Binding-site contacts:
Ligand atom C4 contacts residue ASN449 of chain 2.B at 4.2 Å.
Ligand atom C5 contacts residue ASP486 of chain 2.B at 4.4 Å.
Ligand atom C5 contacts residue ASN449 of chain 2.B at 3.7 Å.
Ligand atom O5 contacts residue ASN449 of chain 2.B at 2.4 Å (h-bond).
Ligand atom C8 contacts residue ASN449 of chain 2.B at 4.1 Å.
Ligand atom C7 contacts residue THR452 of chain 2.B at 3.8 Å.
Ligand atom C2 contacts residue THR452 of chain 2.B at 4.1 Å.
Ligand atom C8 contacts residue THR452 of chain 2.B at 3.4 Å.
Ligand atom C2 contacts residue ASN449 of chain 2.B at 2.5 Å.
Ligand atom O5 contacts residue ASP486 of chain 2.B at 3.7 Å.
Ligand atom C1 contacts residue ASP486 of chain 2.B at 3.4 Å.
Ligand atom N2 contacts residue ASN449 of chain 2.B at 2.9 Å (h-bond).
Ligand atom C3 contacts residue ASN449 of chain 2.B at 3.8 Å.
Ligand atom C1 contacts residue ASN449 of chain 2.B at 1.4 Å.
Ligand atom C1 contacts residue THR452 of chain 2.B at 3.6 Å.
Ligand atom N2 contacts residue THR452 of chain 2.B at 3.4 Å.
Ligand atom C7 contacts residue ASN449 of chain 2.B at 3.9 Å.
Ligand atom C2 contacts residue THR451 of chain 2.B at 4.2 Å.
Ligand atom N2 contacts residue THR451 of chain 2.B at 3.8 Å.

A protein and the small-molecule ligand that binds it are described below.
Small molecule (SMILES): CC(=O)N[C@@H]1[C@@H](O)[C@H](O)[C@@H](CO)O[C@H]1O

Sequence of chain 2.B:
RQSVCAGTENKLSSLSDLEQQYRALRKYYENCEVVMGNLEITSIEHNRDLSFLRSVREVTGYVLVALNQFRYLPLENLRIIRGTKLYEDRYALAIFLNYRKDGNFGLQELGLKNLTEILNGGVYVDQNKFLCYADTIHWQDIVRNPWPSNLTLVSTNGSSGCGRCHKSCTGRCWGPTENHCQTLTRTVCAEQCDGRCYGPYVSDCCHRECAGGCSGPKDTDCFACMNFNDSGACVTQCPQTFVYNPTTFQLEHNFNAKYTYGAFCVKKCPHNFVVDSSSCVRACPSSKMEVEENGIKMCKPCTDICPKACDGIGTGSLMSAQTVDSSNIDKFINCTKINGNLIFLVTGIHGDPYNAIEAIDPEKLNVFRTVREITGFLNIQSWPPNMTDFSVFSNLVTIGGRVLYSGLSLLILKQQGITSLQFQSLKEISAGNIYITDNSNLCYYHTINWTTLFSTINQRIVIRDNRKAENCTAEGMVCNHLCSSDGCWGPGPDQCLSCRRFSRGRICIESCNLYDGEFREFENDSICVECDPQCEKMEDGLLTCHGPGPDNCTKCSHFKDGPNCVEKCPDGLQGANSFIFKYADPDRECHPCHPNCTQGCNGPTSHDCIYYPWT